Sequence of chain 1.A:
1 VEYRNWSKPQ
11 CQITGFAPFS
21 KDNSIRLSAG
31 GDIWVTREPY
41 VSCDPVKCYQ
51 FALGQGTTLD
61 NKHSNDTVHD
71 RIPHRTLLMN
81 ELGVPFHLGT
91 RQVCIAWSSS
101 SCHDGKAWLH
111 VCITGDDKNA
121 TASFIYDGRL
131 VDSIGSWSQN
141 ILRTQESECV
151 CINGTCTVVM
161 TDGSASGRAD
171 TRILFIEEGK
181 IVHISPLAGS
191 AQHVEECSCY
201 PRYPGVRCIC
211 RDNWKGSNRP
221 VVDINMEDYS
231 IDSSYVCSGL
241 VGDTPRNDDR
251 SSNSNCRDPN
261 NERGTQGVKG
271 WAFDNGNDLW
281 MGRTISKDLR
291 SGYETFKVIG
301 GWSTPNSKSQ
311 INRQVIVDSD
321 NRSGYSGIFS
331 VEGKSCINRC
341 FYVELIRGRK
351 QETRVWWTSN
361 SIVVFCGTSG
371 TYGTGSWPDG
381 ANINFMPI

Binding-site contacts:
Ligand atom C7 contacts residue NAG1 of chain 1.F at 3.9 Å.
Ligand atom C1 contacts residue ASN5 of chain 1.A at 1.4 Å.
Ligand atom C7 contacts residue TYR203 of chain 1.A at 4.4 Å (hydrophobic).
Ligand atom C3 contacts residue NDG2 of chain 1.F at 3.9 Å.
Ligand atom N2 contacts residue NDG2 of chain 1.F at 3.2 Å (h-bond).
Ligand atom O7 contacts residue NAG1 of chain 1.F at 3.1 Å.
Ligand atom C8 contacts residue NAG1 of chain 1.F at 4.0 Å.
Ligand atom C5 contacts residue ASN5 of chain 1.A at 3.7 Å.
Ligand atom C8 contacts residue NDG2 of chain 1.F at 3.2 Å.
Ligand atom C2 contacts residue NDG2 of chain 1.F at 3.4 Å.
Ligand atom C8 contacts residue ASN5 of chain 1.A at 4.2 Å.
Ligand atom C7 contacts residue ASN5 of chain 1.A at 3.1 Å.
Ligand atom C8 contacts residue SER7 of chain 1.A at 3.9 Å.
Ligand atom C2 contacts residue SER7 of chain 1.A at 4.2 Å.
Ligand atom C7 contacts residue NDG2 of chain 1.F at 3.1 Å.
Ligand atom C7 contacts residue SER7 of chain 1.A at 4.1 Å.
Ligand atom C8 contacts residue GLU2 of chain 1.A at 3.6 Å.
Ligand atom O7 contacts residue NDG2 of chain 1.F at 3.1 Å.
Ligand atom O5 contacts residue ASN5 of chain 1.A at 2.3 Å (h-bond).
Ligand atom C6 contacts residue GLU2 of chain 1.A at 3.4 Å.
Ligand atom O7 contacts residue ASN5 of chain 1.A at 3.1 Å (h-bond).
Ligand atom C4 contacts residue ASN5 of chain 1.A at 4.1 Å.
Ligand atom O3 contacts residue NDG2 of chain 1.F at 3.2 Å.
Ligand atom C8 contacts residue TYR203 of chain 1.A at 3.9 Å (hydrophobic).
Ligand atom N2 contacts residue ASN5 of chain 1.A at 2.8 Å (h-bond).
Ligand atom C1 contacts residue SER7 of chain 1.A at 3.6 Å.
Ligand atom O6 contacts residue GLU2 of chain 1.A at 3.1 Å (salt-bridge).
Ligand atom N2 contacts residue SER7 of chain 1.A at 3.6 Å (h-bond).
Ligand atom C2 contacts residue ASN5 of chain 1.A at 2.4 Å.
Ligand atom C3 contacts residue ASN5 of chain 1.A at 3.8 Å.
Ligand atom O7 contacts residue TYR203 of chain 1.A at 4.4 Å.

A protein and the small-molecule ligand that binds it are described below.
Small molecule (SMILES): CC(=O)N[C@H]1[C@H](O[C@H]2[C@H](O)[C@@H](NC(C)=O)CO[C@@H]2CO)O[C@H](CO)[C@@H](O)[C@@H]1O